This small molecule binds to this protein.
Small molecule (SMILES): CC(=O)N[C@H]1[C@H](O[C@H]2[C@H](O)[C@@H](NC(C)=O)CO[C@@H]2CO)O[C@H](CO)[C@@H](O)[C@@H]1O

Binding-site contacts:
Ligand atom C4 contacts residue ASN265 of chain 1.E at 4.2 Å.
Ligand atom C8 contacts residue SER303 of chain 1.E at 3.5 Å.
Ligand atom C5 contacts residue ASN265 of chain 1.E at 3.6 Å.
Ligand atom C1 contacts residue ASN265 of chain 1.E at 1.4 Å.
Ligand atom O6 contacts residue ARG412 of chain 1.E at 3.4 Å (salt-bridge).
Ligand atom C8 contacts residue SER381 of chain 1.E at 4.4 Å.
Ligand atom C6 contacts residue ARG412 of chain 1.E at 4.4 Å.
Ligand atom O5 contacts residue ARG412 of chain 1.E at 4.0 Å.
Ligand atom C2 contacts residue ASN265 of chain 1.E at 2.4 Å.
Ligand atom O7 contacts residue ASN265 of chain 1.E at 3.7 Å.
Ligand atom O5 contacts residue ASN265 of chain 1.E at 2.3 Å (h-bond).
Ligand atom C8 contacts residue VAL302 of chain 1.E at 3.7 Å (hydrophobic).
Ligand atom C7 contacts residue ASN265 of chain 1.E at 3.5 Å.
Ligand atom N2 contacts residue ASN265 of chain 1.E at 2.9 Å (h-bond).
Ligand atom C3 contacts residue ASN265 of chain 1.E at 3.8 Å.

Sequence of chain 1.E:
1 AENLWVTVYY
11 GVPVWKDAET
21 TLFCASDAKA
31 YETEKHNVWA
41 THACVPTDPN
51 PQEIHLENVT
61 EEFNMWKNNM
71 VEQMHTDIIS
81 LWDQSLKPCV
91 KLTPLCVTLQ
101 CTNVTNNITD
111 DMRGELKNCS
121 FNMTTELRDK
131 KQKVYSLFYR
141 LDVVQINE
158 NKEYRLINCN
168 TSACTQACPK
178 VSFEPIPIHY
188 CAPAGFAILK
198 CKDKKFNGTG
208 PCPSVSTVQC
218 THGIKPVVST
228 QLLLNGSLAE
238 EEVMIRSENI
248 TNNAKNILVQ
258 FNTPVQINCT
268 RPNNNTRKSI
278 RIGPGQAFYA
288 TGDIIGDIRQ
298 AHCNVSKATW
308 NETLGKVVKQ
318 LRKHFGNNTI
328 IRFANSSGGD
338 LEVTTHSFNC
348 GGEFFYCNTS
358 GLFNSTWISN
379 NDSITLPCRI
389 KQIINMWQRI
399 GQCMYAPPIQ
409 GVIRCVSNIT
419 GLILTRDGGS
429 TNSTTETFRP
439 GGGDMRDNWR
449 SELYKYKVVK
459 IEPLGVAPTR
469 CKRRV